Binding-site contacts:
Ligand atom C4 contacts residue ASN853 of chain 1.A at 4.4 Å.
Ligand atom N2 contacts residue ASN853 of chain 1.A at 3.3 Å (h-bond).
Ligand atom O5 contacts residue ASN853 of chain 1.A at 2.4 Å (h-bond).
Ligand atom C2 contacts residue ASN853 of chain 1.A at 2.8 Å.
Ligand atom O7 contacts residue ASN853 of chain 1.A at 4.3 Å.
Ligand atom C8 contacts residue GLN992 of chain 1.A at 3.5 Å.
Ligand atom C5 contacts residue ASN853 of chain 1.A at 3.6 Å.
Ligand atom C3 contacts residue ASN853 of chain 1.A at 4.0 Å.
Ligand atom C1 contacts residue ASN853 of chain 1.A at 1.6 Å.
Ligand atom C7 contacts residue ASN853 of chain 1.A at 4.0 Å.

Sequence of chain 1.A:
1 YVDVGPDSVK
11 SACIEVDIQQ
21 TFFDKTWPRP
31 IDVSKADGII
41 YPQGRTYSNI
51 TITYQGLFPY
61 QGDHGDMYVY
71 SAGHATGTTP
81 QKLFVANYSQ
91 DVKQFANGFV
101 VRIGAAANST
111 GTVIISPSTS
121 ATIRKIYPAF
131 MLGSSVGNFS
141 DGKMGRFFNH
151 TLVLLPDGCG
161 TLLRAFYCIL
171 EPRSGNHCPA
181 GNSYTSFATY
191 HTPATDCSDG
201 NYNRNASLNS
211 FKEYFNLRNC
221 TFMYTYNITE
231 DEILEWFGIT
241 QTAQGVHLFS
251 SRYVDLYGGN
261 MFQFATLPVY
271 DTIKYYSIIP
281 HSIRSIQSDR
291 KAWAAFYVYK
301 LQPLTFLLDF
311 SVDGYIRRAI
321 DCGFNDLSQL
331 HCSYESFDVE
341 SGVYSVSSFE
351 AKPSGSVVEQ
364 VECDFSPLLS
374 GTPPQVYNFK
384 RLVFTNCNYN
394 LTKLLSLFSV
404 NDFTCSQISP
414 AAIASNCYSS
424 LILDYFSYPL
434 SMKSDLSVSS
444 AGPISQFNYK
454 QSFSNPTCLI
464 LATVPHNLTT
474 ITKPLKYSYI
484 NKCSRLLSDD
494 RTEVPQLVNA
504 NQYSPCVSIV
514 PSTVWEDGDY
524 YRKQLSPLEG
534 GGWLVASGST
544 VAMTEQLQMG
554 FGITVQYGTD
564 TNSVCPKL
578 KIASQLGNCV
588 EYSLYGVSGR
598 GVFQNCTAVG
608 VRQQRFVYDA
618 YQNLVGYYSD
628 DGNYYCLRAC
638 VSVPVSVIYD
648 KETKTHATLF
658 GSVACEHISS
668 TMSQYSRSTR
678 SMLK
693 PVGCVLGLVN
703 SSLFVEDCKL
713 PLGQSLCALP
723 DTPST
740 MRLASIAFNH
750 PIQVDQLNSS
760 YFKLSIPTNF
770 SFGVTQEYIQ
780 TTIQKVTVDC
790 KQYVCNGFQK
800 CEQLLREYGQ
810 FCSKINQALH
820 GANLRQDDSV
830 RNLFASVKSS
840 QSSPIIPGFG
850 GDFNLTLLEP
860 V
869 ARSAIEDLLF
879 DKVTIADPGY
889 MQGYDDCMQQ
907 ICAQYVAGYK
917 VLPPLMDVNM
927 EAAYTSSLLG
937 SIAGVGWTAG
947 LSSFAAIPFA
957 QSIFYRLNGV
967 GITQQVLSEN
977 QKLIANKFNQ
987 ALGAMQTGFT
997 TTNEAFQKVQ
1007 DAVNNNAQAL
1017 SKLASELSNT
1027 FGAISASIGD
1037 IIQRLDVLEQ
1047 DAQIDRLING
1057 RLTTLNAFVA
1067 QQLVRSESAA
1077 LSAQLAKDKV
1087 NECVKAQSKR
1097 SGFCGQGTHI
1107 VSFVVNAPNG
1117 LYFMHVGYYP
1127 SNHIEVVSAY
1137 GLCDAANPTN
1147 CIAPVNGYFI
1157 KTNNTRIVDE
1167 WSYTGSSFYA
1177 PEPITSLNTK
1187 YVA

A protein and the small-molecule ligand that binds it are described below.
Small molecule (SMILES): CC(=O)N[C@@H]1[C@@H](O)[C@H](O)[C@@H](CO)O[C@H]1O